Binding-site contacts:
Ligand atom O7 contacts residue ASN53 of chain 1.B at 2.8 Å (h-bond).
Ligand atom C7 contacts residue ASN53 of chain 1.B at 3.3 Å.
Ligand atom O5 contacts residue ASN53 of chain 1.B at 2.4 Å (h-bond).
Ligand atom C1 contacts residue ASN53 of chain 1.B at 1.5 Å.
Ligand atom N2 contacts residue ASN53 of chain 1.B at 3.0 Å (h-bond).
Ligand atom C3 contacts residue ASN53 of chain 1.B at 3.9 Å.
Ligand atom C4 contacts residue ASN53 of chain 1.B at 4.3 Å.
Ligand atom C6 contacts residue THR55 of chain 1.B at 4.0 Å.
Ligand atom C2 contacts residue ASN53 of chain 1.B at 2.6 Å.
Ligand atom C5 contacts residue ASN53 of chain 1.B at 3.7 Å.

Sequence of chain 1.B:
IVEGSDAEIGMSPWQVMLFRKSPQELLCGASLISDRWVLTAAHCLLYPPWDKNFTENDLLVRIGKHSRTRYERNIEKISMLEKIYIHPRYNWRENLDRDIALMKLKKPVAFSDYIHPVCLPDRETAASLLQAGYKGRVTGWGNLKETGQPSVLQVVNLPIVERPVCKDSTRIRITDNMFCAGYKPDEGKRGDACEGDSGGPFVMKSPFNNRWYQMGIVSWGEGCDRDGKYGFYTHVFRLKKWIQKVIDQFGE

The small molecule below binds the protein below.
Small molecule (SMILES): CC(=O)N[C@@H]1[C@@H](O)[C@H](O)[C@@H](CO)O[C@H]1O